A small-molecule ligand and the protein it binds are described below.
Small molecule (SMILES): CC(=O)N[C@H]1[C@H](O[C@H]2[C@H](O)[C@@H](NC(C)=O)CO[C@@H]2CO)O[C@H](CO)[C@@H](O)[C@@H]1O

Binding-site contacts:
Ligand atom C7 contacts residue ASN239 of chain 1.C at 4.3 Å.
Ligand atom O5 contacts residue ASN239 of chain 1.C at 1.5 Å (h-bond).
Ligand atom C4 contacts residue ASN239 of chain 1.C at 3.8 Å.
Ligand atom N2 contacts residue ASN239 of chain 1.C at 3.4 Å (h-bond).
Ligand atom C6 contacts residue ASN239 of chain 1.C at 3.7 Å.
Ligand atom C2 contacts residue ASN239 of chain 1.C at 2.5 Å.
Ligand atom C8 contacts residue TYR130 of chain 1.C at 3.5 Å (hydrophobic).
Ligand atom C7 contacts residue TYR130 of chain 1.C at 4.0 Å (hydrophobic).
Ligand atom O7 contacts residue TYR130 of chain 1.C at 3.5 Å.
Ligand atom C1 contacts residue ASN239 of chain 1.C at 1.4 Å.
Ligand atom C3 contacts residue ASN239 of chain 1.C at 3.7 Å.
Ligand atom C5 contacts residue ASN239 of chain 1.C at 2.9 Å.

Sequence of chain 1.C:
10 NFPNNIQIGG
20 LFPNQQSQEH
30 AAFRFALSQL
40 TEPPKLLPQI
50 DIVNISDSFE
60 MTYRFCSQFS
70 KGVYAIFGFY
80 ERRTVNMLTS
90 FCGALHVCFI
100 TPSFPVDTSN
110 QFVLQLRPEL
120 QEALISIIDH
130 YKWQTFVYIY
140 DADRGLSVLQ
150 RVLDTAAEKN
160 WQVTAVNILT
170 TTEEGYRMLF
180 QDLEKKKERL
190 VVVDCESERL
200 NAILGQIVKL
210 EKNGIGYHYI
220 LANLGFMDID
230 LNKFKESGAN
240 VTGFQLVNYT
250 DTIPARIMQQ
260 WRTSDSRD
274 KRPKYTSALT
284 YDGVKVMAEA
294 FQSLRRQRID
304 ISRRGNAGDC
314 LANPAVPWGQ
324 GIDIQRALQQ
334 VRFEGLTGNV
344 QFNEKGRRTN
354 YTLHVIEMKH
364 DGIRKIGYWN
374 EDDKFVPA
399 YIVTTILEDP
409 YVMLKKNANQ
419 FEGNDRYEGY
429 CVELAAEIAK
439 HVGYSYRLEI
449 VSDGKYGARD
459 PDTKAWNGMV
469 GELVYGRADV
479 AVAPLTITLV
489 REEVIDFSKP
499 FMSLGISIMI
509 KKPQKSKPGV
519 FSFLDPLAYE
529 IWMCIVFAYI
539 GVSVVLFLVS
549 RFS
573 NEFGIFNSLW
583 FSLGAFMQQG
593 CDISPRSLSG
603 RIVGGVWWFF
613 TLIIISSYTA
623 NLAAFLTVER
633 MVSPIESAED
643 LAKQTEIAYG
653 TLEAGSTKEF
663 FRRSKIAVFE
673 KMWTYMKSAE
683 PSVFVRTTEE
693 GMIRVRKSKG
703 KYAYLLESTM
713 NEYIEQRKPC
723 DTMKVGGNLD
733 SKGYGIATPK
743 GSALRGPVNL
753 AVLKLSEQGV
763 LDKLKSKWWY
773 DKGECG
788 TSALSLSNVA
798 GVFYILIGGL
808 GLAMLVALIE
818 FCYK